The protein below binds the small molecule below.
Small molecule (SMILES): CC(=O)N[C@H]1[C@H](O[C@H]2[C@H](O)[C@@H](NC(C)=O)CO[C@@H]2CO)O[C@H](CO)[C@@H](O)[C@@H]1O

Sequence of chain 1.D:
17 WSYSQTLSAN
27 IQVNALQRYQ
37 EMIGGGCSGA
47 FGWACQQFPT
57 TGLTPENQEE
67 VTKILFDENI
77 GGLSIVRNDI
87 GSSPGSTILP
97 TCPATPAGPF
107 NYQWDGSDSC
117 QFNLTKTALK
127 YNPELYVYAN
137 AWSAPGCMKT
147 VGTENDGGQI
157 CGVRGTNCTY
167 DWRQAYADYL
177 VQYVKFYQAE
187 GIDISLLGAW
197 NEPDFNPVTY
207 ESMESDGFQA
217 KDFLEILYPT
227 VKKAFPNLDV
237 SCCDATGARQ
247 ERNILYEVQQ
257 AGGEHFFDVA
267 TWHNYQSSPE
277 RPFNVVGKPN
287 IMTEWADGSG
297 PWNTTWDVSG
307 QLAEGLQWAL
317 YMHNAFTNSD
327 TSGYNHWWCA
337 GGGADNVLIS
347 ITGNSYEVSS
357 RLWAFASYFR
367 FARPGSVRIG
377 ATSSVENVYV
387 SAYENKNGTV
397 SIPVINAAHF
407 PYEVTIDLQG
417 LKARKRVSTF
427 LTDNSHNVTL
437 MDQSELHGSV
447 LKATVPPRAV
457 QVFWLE

Binding-site contacts:
Ligand atom O7 contacts residue SER305 of chain 1.D at 2.7 Å (h-bond).
Ligand atom O7 contacts residue MAN4 of chain 1.P at 3.4 Å.
Ligand atom C1 contacts residue THR301 of chain 1.D at 3.6 Å.
Ligand atom C6 contacts residue THR300 of chain 1.D at 3.6 Å.
Ligand atom C4 contacts residue ASN299 of chain 1.D at 4.2 Å.
Ligand atom O5 contacts residue MAN5 of chain 1.P at 3.8 Å.
Ligand atom O7 contacts residue MAN5 of chain 1.P at 3.2 Å.
Ligand atom C1 contacts residue THR300 of chain 1.D at 3.8 Å.
Ligand atom C5 contacts residue THR300 of chain 1.D at 4.1 Å.
Ligand atom C4 contacts residue MAN5 of chain 1.P at 3.6 Å.
Ligand atom C7 contacts residue MAN4 of chain 1.P at 3.7 Å.
Ligand atom C5 contacts residue MAN5 of chain 1.P at 4.1 Å.
Ligand atom O6 contacts residue THR300 of chain 1.D at 2.8 Å (h-bond).
Ligand atom C1 contacts residue TRP298 of chain 1.D at 4.2 Å (hydrophobic).
Ligand atom N2 contacts residue MAN4 of chain 1.P at 4.0 Å.
Ligand atom C8 contacts residue NAG2 of chain 1.P at 3.7 Å.
Ligand atom C3 contacts residue ASN299 of chain 1.D at 3.8 Å.
Ligand atom N2 contacts residue ASN299 of chain 1.D at 3.0 Å (h-bond).
Ligand atom O7 contacts residue THR301 of chain 1.D at 3.4 Å (h-bond).
Ligand atom C2 contacts residue THR301 of chain 1.D at 3.8 Å.
Ligand atom O7 contacts residue BMA3 of chain 1.P at 4.1 Å.
Ligand atom O7 contacts residue GLU310 of chain 1.D at 3.3 Å (salt-bridge).
Ligand atom C3 contacts residue MAN5 of chain 1.P at 4.2 Å.
Ligand atom C2 contacts residue MAN5 of chain 1.P at 4.0 Å.
Ligand atom C5 contacts residue TRP298 of chain 1.D at 4.1 Å (hydrophobic).
Ligand atom C8 contacts residue MAN4 of chain 1.P at 4.1 Å.
Ligand atom C8 contacts residue SER305 of chain 1.D at 3.5 Å.
Ligand atom O7 contacts residue ASN299 of chain 1.D at 3.2 Å (h-bond).
Ligand atom O5 contacts residue THR301 of chain 1.D at 3.7 Å.
Ligand atom C2 contacts residue ASN299 of chain 1.D at 2.5 Å.
Ligand atom C5 contacts residue ASN299 of chain 1.D at 3.6 Å.
Ligand atom O6 contacts residue ASN299 of chain 1.D at 3.9 Å.
Ligand atom O5 contacts residue THR300 of chain 1.D at 3.2 Å (h-bond).
Ligand atom C3 contacts residue MAN4 of chain 1.P at 3.9 Å.
Ligand atom C1 contacts residue ASN299 of chain 1.D at 1.4 Å.
Ligand atom O3 contacts residue MAN4 of chain 1.P at 2.6 Å (h-bond).
Ligand atom O5 contacts residue ASN299 of chain 1.D at 2.3 Å (h-bond).
Ligand atom C7 contacts residue ASN299 of chain 1.D at 3.3 Å.
Ligand atom C7 contacts residue SER305 of chain 1.D at 3.4 Å.
Ligand atom C8 contacts residue GLN307 of chain 1.D at 3.6 Å.